Sequence of chain 1.B:
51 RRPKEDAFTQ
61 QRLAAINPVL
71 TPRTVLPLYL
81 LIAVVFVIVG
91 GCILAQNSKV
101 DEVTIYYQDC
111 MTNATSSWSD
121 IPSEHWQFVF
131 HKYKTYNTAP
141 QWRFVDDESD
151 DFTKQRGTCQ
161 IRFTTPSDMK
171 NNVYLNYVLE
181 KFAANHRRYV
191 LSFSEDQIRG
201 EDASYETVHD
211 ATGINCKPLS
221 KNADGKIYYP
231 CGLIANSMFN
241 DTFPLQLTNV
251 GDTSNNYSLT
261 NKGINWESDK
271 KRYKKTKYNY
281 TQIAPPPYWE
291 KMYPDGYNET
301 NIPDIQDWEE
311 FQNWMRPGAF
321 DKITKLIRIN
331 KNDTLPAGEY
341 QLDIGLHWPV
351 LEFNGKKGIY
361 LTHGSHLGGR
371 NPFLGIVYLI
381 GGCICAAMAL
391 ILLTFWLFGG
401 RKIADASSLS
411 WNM

This protein binds this small molecule.
Small molecule (SMILES): CC(=O)N[C@H]1[C@H](O[C@H]2[C@H](O)[C@@H](NC(C)=O)CO[C@@H]2CO)O[C@H](CO)[C@@H](O)[C@@H]1O

Binding-site contacts:
Ligand atom C3 contacts residue THR300 of chain 1.B at 4.3 Å.
Ligand atom C5 contacts residue ASN301 of chain 1.B at 4.2 Å.
Ligand atom C8 contacts residue THR300 of chain 1.B at 4.2 Å.
Ligand atom C8 contacts residue ASN298 of chain 1.B at 4.5 Å.
Ligand atom O7 contacts residue GLU299 of chain 1.B at 4.3 Å.
Ligand atom C8 contacts residue GLU299 of chain 1.B at 3.6 Å.
Ligand atom C1 contacts residue ASN298 of chain 1.B at 1.4 Å.
Ligand atom O6 contacts residue ASN301 of chain 1.B at 3.7 Å.
Ligand atom C7 contacts residue GLU299 of chain 1.B at 4.1 Å.
Ligand atom C1 contacts residue THR300 of chain 1.B at 3.8 Å.
Ligand atom N2 contacts residue THR300 of chain 1.B at 3.5 Å (h-bond).
Ligand atom C2 contacts residue ASN298 of chain 1.B at 2.4 Å.
Ligand atom O7 contacts residue ASN298 of chain 1.B at 3.4 Å (h-bond).
Ligand atom O6 contacts residue ASP295 of chain 1.B at 3.8 Å.
Ligand atom N2 contacts residue ASN298 of chain 1.B at 2.9 Å (h-bond).
Ligand atom O5 contacts residue ASN298 of chain 1.B at 2.4 Å (h-bond).
Ligand atom C6 contacts residue ASN301 of chain 1.B at 4.3 Å.
Ligand atom C1 contacts residue ASN301 of chain 1.B at 4.2 Å.
Ligand atom C3 contacts residue ASN298 of chain 1.B at 3.8 Å.
Ligand atom C7 contacts residue THR300 of chain 1.B at 4.4 Å.
Ligand atom C5 contacts residue ASN298 of chain 1.B at 3.7 Å.
Ligand atom C7 contacts residue ASN298 of chain 1.B at 3.3 Å.
Ligand atom C4 contacts residue ASN298 of chain 1.B at 4.2 Å.
Ligand atom O5 contacts residue ASN301 of chain 1.B at 3.9 Å.
Ligand atom C2 contacts residue THR300 of chain 1.B at 4.0 Å.